The protein below binds the small molecule below.
Small molecule (SMILES): Nc1ccn([C@H]2C[C@H](O)[C@@H](COP(=O)(O)O)O2)c(=O)n1

Sequence of chain 37.A:
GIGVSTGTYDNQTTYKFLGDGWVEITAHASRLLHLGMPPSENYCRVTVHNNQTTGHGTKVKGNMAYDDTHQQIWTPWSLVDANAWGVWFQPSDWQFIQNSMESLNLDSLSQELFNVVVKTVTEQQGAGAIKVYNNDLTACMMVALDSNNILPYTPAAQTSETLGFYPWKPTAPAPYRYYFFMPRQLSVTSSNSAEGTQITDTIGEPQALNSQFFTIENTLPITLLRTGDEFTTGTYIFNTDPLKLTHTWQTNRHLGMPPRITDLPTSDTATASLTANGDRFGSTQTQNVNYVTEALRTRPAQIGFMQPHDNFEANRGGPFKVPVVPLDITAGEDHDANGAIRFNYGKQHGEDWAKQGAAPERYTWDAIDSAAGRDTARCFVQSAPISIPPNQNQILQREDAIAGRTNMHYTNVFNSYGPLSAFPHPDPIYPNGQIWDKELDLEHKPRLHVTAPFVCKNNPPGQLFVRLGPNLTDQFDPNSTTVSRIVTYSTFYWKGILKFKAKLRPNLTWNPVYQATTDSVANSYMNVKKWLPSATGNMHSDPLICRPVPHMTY

Binding-site contacts:
Ligand atom C3' contacts residue LYS682 of chain 37.A at 3.8 Å.
Ligand atom C6 contacts residue TRP201 of chain 37.A at 3.5 Å (hydrophobic).
Ligand atom C5' contacts residue TRP201 of chain 37.A at 3.5 Å (hydrophobic).
Ligand atom C4' contacts residue TRP201 of chain 37.A at 4.3 Å (hydrophobic).
Ligand atom N1 contacts residue TRP201 of chain 37.A at 4.0 Å.
Ligand atom C2' contacts residue TRP201 of chain 37.A at 3.6 Å (hydrophobic).
Ligand atom C1' contacts residue LYS682 of chain 37.A at 4.5 Å.
Ligand atom O5' contacts residue TRP201 of chain 37.A at 3.6 Å.
Ligand atom O2 contacts residue LEU197 of chain 37.A at 4.0 Å.
Ligand atom N3 contacts residue TRP201 of chain 37.A at 3.6 Å.
Ligand atom O2 contacts residue LYS682 of chain 37.A at 4.2 Å.
Ligand atom C2 contacts residue TRP201 of chain 37.A at 3.9 Å (hydrophobic).
Ligand atom N4 contacts residue GLY198 of chain 37.A at 3.8 Å.
Ligand atom O2 contacts residue TRP201 of chain 37.A at 4.3 Å.
Ligand atom C3' contacts residue TRP201 of chain 37.A at 4.1 Å (hydrophobic).
Ligand atom C1' contacts residue TRP201 of chain 37.A at 4.5 Å (hydrophobic).
Ligand atom OP1 contacts residue PRO423 of chain 37.A at 3.6 Å.
Ligand atom O3' contacts residue LYS682 of chain 37.A at 3.1 Å (salt-bridge).
Ligand atom C2' contacts residue LYS682 of chain 37.A at 3.6 Å.
Ligand atom C4 contacts residue TRP201 of chain 37.A at 3.3 Å (hydrophobic).
Ligand atom N4 contacts residue TRP201 of chain 37.A at 3.8 Å.
Ligand atom N4 contacts residue ASP199 of chain 37.A at 4.0 Å.
Ligand atom O4' contacts residue TRP201 of chain 37.A at 4.5 Å.
Ligand atom C5 contacts residue TRP201 of chain 37.A at 3.4 Å (hydrophobic).